Binding-site contacts:
Ligand atom C11 contacts residue VAL296 of chain 1.C at 3.9 Å (hydrophobic).
Ligand atom N02 contacts residue HEM1 of chain 1.Z at 3.4 Å.
Ligand atom N18 contacts residue GLU321 of chain 1.C at 3.3 Å (salt-bridge).
Ligand atom C16 contacts residue GLU321 of chain 1.C at 3.1 Å.
Ligand atom C12 contacts residue HEM1 of chain 1.Z at 3.7 Å.
Ligand atom C03 contacts residue TRP316 of chain 1.C at 3.9 Å (hydrophobic).
Ligand atom C11 contacts residue GLU321 of chain 1.C at 3.8 Å.
Ligand atom C02 contacts residue PRO294 of chain 1.C at 3.8 Å (hydrophobic).
Ligand atom C07 contacts residue PRO294 of chain 1.C at 3.8 Å (hydrophobic).
Ligand atom C19 contacts residue GLU321 of chain 1.C at 4.0 Å.
Ligand atom C07 contacts residue PHE313 of chain 1.C at 3.7 Å (hydrophobic).
Ligand atom C02 contacts residue TRP316 of chain 1.C at 3.9 Å (hydrophobic).
Ligand atom C12 contacts residue VAL296 of chain 1.C at 3.4 Å (hydrophobic).
Ligand atom N02 contacts residue GLU321 of chain 1.C at 2.5 Å (salt-bridge).
Ligand atom N18 contacts residue HEM1 of chain 1.Z at 3.2 Å.
Ligand atom C11 contacts residue HEM1 of chain 1.Z at 3.6 Å.
Ligand atom C03 contacts residue HEM1 of chain 1.Z at 3.2 Å.
Ligand atom N01 contacts residue HEM1 of chain 1.Z at 3.8 Å.
Ligand atom C07 contacts residue SER314 of chain 1.C at 3.8 Å.
Ligand atom C02 contacts residue HEM1 of chain 1.Z at 3.6 Å.
Ligand atom N02 contacts residue TYR317 of chain 1.C at 3.7 Å.
Ligand atom C19 contacts residue HEM1 of chain 1.Z at 3.5 Å.
Ligand atom C14 contacts residue HEM1 of chain 1.Z at 3.2 Å.
Ligand atom N02 contacts residue PRO294 of chain 1.C at 4.0 Å.
Ligand atom C05 contacts residue VAL296 of chain 1.C at 3.7 Å (hydrophobic).
Ligand atom C13 contacts residue VAL296 of chain 1.C at 3.9 Å (hydrophobic).
Ligand atom N02 contacts residue TRP316 of chain 1.C at 3.0 Å (h-bond).
Ligand atom C07 contacts residue HEM1 of chain 1.Z at 3.4 Å.
Ligand atom C19 contacts residue ASN326 of chain 1.C at 3.3 Å.
Ligand atom C04 contacts residue HEM1 of chain 1.Z at 3.8 Å.
Ligand atom N02 contacts residue MET318 of chain 1.C at 3.8 Å.
Ligand atom C17 contacts residue HEM1 of chain 1.Z at 3.2 Å.
Ligand atom C06 contacts residue GLU321 of chain 1.C at 3.6 Å.
Ligand atom C02 contacts residue GLU321 of chain 1.C at 3.4 Å.
Ligand atom C13 contacts residue HEM1 of chain 1.Z at 3.4 Å.
Ligand atom N01 contacts residue GLU321 of chain 1.C at 2.7 Å (salt-bridge).
Ligand atom C16 contacts residue HEM1 of chain 1.Z at 3.4 Å.
Ligand atom C07 contacts residue GLY315 of chain 1.C at 3.3 Å.
Ligand atom C03 contacts residue PRO294 of chain 1.C at 3.6 Å (hydrophobic).
Ligand atom C15 contacts residue HEM1 of chain 1.Z at 3.2 Å.

A protein and the small-molecule ligand that binds it are described below.
Small molecule (SMILES): CNCc1cccc(-c2cc(C)cc(N)n2)c1

Sequence of chain 1.C:
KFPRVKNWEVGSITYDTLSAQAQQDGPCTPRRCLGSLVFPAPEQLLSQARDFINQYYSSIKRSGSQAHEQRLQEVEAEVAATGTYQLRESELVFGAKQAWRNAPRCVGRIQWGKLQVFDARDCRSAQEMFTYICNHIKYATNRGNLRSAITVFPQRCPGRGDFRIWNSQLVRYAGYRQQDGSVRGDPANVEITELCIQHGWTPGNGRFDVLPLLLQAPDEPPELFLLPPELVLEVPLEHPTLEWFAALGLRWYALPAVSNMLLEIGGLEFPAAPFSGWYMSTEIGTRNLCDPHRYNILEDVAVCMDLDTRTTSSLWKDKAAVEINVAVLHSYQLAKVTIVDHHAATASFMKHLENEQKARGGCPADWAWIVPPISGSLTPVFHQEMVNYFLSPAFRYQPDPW